The small molecule below binds the protein below.
Small molecule (SMILES): O=C(Nc1cc(Cl)ccc1O)Nc1cc(C(F)(F)F)ccc1Cl

Binding-site contacts:
Ligand atom CL1 contacts residue MET253 of chain 1.D at 4.0 Å.
Ligand atom C12 contacts residue TYR209 of chain 1.E at 3.5 Å (hydrophobic).
Ligand atom CL contacts residue TYR209 of chain 1.E at 3.5 Å.
Ligand atom C1 contacts residue MET253 of chain 1.D at 3.4 Å (hydrophobic).
Ligand atom C13 contacts residue ASN213 of chain 1.E at 3.7 Å.
Ligand atom CL contacts residue SER266 of chain 1.D at 3.1 Å.
Ligand atom F1 contacts residue PRO217 of chain 1.E at 3.8 Å.
Ligand atom F1 contacts residue MET278 of chain 1.D at 3.4 Å.
Ligand atom F contacts residue ALA275 of chain 1.D at 3.8 Å.
Ligand atom C8 contacts residue TYR209 of chain 1.E at 3.6 Å (hydrophobic).
Ligand atom CL contacts residue LEU208 of chain 1.E at 3.6 Å.
Ligand atom C6 contacts residue LEU212 of chain 1.E at 3.9 Å (hydrophobic).
Ligand atom N1 contacts residue TYR209 of chain 1.E at 4.0 Å.
Ligand atom CL contacts residue LEU212 of chain 1.E at 3.8 Å.
Ligand atom CL1 contacts residue PHE274 of chain 1.D at 3.9 Å.
Ligand atom F1 contacts residue LEU212 of chain 1.E at 3.5 Å.
Ligand atom O1 contacts residue ALA262 of chain 1.D at 3.3 Å.
Ligand atom N1 contacts residue ASN213 of chain 1.E at 3.2 Å (h-bond).
Ligand atom C11 contacts residue SER266 of chain 1.D at 3.0 Å.
Ligand atom C10 contacts residue TYR209 of chain 1.E at 3.8 Å (hydrophobic).
Ligand atom C13 contacts residue TYR209 of chain 1.E at 3.5 Å (hydrophobic).
Ligand atom C11 contacts residue TYR209 of chain 1.E at 3.7 Å (hydrophobic).
Ligand atom CL1 contacts residue VAL256 of chain 1.D at 3.9 Å.
Ligand atom O contacts residue ASN213 of chain 1.E at 3.8 Å.
Ligand atom C10 contacts residue SER266 of chain 1.D at 4.0 Å.
Ligand atom C8 contacts residue ASN213 of chain 1.E at 3.6 Å.
Ligand atom F contacts residue MET278 of chain 1.D at 3.0 Å.
Ligand atom N contacts residue ASN213 of chain 1.E at 3.6 Å.
Ligand atom C7 contacts residue ASN213 of chain 1.E at 3.3 Å.
Ligand atom C12 contacts residue SER266 of chain 1.D at 3.3 Å.
Ligand atom C9 contacts residue PRO268 of chain 1.D at 3.8 Å (hydrophobic).
Ligand atom C11 contacts residue PRO268 of chain 1.D at 3.9 Å (hydrophobic).
Ligand atom C6 contacts residue MET278 of chain 1.D at 3.8 Å (hydrophobic).
Ligand atom CL contacts residue VAL267 of chain 1.D at 3.7 Å.
Ligand atom C10 contacts residue PRO268 of chain 1.D at 3.5 Å (hydrophobic).
Ligand atom F2 contacts residue LEU212 of chain 1.E at 3.4 Å.
Ligand atom C9 contacts residue TYR209 of chain 1.E at 3.7 Å (hydrophobic).
Ligand atom F1 contacts residue ILE216 of chain 1.E at 3.9 Å.
Ligand atom C4 contacts residue LEU212 of chain 1.E at 4.0 Å (hydrophobic).
Ligand atom O1 contacts residue TYR209 of chain 1.E at 3.8 Å.

Sequence of chain 1.D:
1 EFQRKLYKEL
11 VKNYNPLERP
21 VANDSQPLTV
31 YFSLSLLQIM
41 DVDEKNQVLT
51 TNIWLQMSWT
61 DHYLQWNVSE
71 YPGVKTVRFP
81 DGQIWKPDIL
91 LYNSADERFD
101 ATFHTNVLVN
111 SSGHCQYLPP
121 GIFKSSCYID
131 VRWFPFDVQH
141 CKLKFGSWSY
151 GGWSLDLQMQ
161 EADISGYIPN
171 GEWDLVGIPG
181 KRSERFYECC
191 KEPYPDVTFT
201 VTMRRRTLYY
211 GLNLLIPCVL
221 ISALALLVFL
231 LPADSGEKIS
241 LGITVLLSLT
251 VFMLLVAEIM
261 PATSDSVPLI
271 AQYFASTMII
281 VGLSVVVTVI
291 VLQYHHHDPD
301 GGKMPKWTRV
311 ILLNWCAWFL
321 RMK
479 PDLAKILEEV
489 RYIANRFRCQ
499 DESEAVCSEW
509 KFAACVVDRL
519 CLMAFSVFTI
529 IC

Sequence of chain 1.E:
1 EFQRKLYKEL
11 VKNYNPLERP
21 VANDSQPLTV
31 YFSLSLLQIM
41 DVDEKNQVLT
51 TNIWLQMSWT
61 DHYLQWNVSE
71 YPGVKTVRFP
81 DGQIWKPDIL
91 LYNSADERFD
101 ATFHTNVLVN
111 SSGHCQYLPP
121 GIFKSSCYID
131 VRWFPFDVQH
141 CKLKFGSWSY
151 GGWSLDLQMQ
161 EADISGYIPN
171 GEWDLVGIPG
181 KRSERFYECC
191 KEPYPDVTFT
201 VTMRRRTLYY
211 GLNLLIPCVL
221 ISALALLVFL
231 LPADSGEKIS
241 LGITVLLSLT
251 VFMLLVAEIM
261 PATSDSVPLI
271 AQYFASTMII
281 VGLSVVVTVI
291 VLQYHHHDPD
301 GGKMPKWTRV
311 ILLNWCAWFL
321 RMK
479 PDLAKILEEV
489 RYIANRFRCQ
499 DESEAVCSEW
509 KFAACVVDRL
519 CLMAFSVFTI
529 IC